Sequence of chain 1.A:
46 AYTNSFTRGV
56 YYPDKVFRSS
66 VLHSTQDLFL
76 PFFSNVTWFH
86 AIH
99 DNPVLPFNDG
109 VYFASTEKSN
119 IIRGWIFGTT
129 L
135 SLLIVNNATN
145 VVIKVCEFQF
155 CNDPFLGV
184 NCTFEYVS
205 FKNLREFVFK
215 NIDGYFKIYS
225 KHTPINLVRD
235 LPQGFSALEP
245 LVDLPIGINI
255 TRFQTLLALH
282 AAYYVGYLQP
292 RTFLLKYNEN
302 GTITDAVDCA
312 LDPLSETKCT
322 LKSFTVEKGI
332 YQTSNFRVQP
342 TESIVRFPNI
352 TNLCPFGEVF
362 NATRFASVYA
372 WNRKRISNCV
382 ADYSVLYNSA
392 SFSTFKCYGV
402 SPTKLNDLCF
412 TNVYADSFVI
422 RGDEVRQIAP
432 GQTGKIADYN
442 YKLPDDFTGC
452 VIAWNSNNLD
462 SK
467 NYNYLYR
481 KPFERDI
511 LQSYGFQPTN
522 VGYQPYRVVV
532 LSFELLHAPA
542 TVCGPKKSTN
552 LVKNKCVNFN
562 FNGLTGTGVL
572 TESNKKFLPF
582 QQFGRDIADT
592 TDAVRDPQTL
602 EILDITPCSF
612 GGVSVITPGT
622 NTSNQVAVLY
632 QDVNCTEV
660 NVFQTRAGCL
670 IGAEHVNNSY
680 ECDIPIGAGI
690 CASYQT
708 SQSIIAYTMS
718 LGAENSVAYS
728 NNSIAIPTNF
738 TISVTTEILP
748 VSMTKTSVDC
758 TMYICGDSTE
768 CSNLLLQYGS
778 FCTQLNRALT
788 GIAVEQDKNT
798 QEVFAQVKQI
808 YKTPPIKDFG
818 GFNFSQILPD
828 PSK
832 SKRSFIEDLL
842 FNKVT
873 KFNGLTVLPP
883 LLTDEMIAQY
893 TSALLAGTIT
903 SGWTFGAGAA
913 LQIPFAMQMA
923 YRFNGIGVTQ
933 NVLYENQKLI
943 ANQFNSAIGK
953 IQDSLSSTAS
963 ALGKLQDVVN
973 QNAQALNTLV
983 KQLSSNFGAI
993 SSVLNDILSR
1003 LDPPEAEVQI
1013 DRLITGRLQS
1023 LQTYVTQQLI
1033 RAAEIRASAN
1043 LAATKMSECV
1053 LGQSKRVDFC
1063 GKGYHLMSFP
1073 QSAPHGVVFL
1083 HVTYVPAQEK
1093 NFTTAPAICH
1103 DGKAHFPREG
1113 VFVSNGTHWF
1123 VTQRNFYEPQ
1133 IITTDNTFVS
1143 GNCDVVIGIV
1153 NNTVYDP

Binding-site contacts:
Ligand atom C2 contacts residue ASN622 of chain 1.A at 2.5 Å.
Ligand atom C8 contacts residue ASN622 of chain 1.A at 4.5 Å.
Ligand atom C1 contacts residue ASN622 of chain 1.A at 1.5 Å.
Ligand atom C7 contacts residue ASN622 of chain 1.A at 3.4 Å.
Ligand atom O7 contacts residue ASN622 of chain 1.A at 3.4 Å (h-bond).
Ligand atom C3 contacts residue ASN622 of chain 1.A at 3.8 Å.
Ligand atom O5 contacts residue ASN622 of chain 1.A at 2.4 Å (h-bond).
Ligand atom C5 contacts residue ASN622 of chain 1.A at 3.7 Å.
Ligand atom C4 contacts residue ASN622 of chain 1.A at 4.3 Å.
Ligand atom N2 contacts residue ASN622 of chain 1.A at 2.9 Å (h-bond).

A protein and the small-molecule ligand that binds it are described below.
Small molecule (SMILES): CC(=O)N[C@@H]1[C@@H](O)[C@H](O)[C@@H](CO)O[C@H]1O